Binding-site contacts:
Ligand atom C3 contacts residue PRO174 of chain 19.A at 3.8 Å (hydrophobic).
Ligand atom C4 contacts residue TYR152 of chain 19.A at 3.9 Å (hydrophobic).
Ligand atom N2 contacts residue PRO174 of chain 19.A at 3.9 Å.
Ligand atom C7C contacts residue TYR197 of chain 19.A at 3.8 Å (hydrophobic).
Ligand atom C5C contacts residue TYR128 of chain 19.A at 3.5 Å (hydrophobic).
Ligand atom C3 contacts residue PHE186 of chain 19.A at 3.8 Å (hydrophobic).
Ligand atom O1B contacts residue MET221 of chain 19.A at 3.4 Å.
Ligand atom C2B contacts residue MET221 of chain 19.A at 3.6 Å (hydrophobic).
Ligand atom C6C contacts residue MET221 of chain 19.A at 3.7 Å (hydrophobic).
Ligand atom C5B contacts residue TYR197 of chain 19.A at 3.7 Å (hydrophobic).
Ligand atom C6C contacts residue VAL191 of chain 19.A at 3.2 Å (hydrophobic).
Ligand atom O1 contacts residue TYR152 of chain 19.A at 3.9 Å.
Ligand atom N2 contacts residue ALA24 of chain 19.C at 3.4 Å.
Ligand atom C3C contacts residue VAL188 of chain 19.A at 3.3 Å (hydrophobic).
Ligand atom O1 contacts residue PHE186 of chain 19.A at 3.5 Å.
Ligand atom C1C contacts residue TYR152 of chain 19.A at 4.0 Å (hydrophobic).
Ligand atom C2C contacts residue VAL188 of chain 19.A at 3.2 Å (hydrophobic).
Ligand atom C4 contacts residue PHE186 of chain 19.A at 3.6 Å (hydrophobic).
Ligand atom C1B contacts residue MET221 of chain 19.A at 4.0 Å (hydrophobic).
Ligand atom C4C contacts residue TYR152 of chain 19.A at 3.8 Å (hydrophobic).
Ligand atom CM1 contacts residue SER107 of chain 19.A at 3.6 Å.
Ligand atom C5C contacts residue ILE104 of chain 19.A at 3.5 Å (hydrophobic).
Ligand atom C5B contacts residue LEU106 of chain 19.A at 3.7 Å (hydrophobic).
Ligand atom C5 contacts residue TYR152 of chain 19.A at 3.8 Å (hydrophobic).
Ligand atom C4 contacts residue MET224 of chain 19.A at 3.8 Å (hydrophobic).
Ligand atom O1 contacts residue VAL188 of chain 19.A at 3.8 Å.
Ligand atom C7C contacts residue TYR128 of chain 19.A at 3.6 Å (hydrophobic).
Ligand atom C5 contacts residue PHE186 of chain 19.A at 3.5 Å (hydrophobic).
Ligand atom N2 contacts residue PHE186 of chain 19.A at 3.7 Å.
Ligand atom C31 contacts residue SER175 of chain 19.A at 3.6 Å.
Ligand atom C3C contacts residue TYR128 of chain 19.A at 3.9 Å (hydrophobic).
Ligand atom C31 contacts residue VAL176 of chain 19.A at 3.3 Å (hydrophobic).
Ligand atom O1 contacts residue ALA24 of chain 19.C at 3.6 Å.
Ligand atom C4C contacts residue ILE104 of chain 19.A at 3.7 Å (hydrophobic).
Ligand atom O1B contacts residue TYR128 of chain 19.A at 3.9 Å.
Ligand atom O1B contacts residue ILE104 of chain 19.A at 3.8 Å.
Ligand atom C6B contacts residue TYR197 of chain 19.A at 3.6 Å (hydrophobic).
Ligand atom C3B contacts residue MET221 of chain 19.A at 4.0 Å (hydrophobic).
Ligand atom C31 contacts residue ALA150 of chain 19.A at 3.5 Å (hydrophobic).
Ligand atom C31 contacts residue PRO174 of chain 19.A at 3.4 Å (hydrophobic).

Sequence of chain 19.A:
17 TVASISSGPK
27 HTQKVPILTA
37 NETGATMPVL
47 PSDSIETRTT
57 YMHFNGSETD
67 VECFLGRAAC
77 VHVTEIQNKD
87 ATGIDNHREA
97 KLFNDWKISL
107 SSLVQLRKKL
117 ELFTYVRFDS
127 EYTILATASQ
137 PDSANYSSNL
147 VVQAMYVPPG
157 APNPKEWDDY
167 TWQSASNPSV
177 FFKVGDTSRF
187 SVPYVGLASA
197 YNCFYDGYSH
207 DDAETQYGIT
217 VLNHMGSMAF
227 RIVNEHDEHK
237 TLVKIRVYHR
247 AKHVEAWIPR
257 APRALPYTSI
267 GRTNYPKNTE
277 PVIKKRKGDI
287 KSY

Sequence of chain 19.C:
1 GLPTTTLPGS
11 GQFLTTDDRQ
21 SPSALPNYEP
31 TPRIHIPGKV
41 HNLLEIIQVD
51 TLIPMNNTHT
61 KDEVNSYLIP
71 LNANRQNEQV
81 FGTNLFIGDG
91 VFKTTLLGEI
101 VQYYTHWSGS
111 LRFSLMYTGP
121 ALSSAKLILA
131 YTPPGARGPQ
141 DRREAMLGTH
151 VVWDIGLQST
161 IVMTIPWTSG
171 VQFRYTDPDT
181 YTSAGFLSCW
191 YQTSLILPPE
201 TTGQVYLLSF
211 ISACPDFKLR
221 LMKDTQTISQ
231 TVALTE

The small molecule below binds the protein below.
Small molecule (SMILES): Cc1cc(CCCCCCCOc2ccc(C3=N[C@@H](C)CO3)cc2)on1